Sequence of chain 3.E:
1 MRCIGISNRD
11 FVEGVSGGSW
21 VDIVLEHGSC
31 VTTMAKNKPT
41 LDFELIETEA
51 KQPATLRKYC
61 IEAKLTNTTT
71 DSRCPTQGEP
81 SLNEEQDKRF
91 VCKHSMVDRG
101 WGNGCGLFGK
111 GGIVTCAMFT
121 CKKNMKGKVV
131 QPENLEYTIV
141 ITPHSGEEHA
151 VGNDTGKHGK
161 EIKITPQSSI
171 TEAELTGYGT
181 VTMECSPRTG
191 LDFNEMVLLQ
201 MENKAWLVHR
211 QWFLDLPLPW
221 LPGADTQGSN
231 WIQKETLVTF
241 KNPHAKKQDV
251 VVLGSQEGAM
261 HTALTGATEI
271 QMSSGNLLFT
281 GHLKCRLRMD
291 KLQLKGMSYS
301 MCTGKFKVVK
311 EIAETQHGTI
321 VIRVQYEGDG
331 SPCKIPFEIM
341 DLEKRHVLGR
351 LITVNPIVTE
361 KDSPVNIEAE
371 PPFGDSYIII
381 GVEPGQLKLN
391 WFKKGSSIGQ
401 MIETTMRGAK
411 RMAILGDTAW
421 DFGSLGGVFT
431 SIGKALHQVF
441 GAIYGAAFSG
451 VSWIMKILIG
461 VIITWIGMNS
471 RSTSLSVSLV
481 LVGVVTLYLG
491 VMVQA

This small molecule binds to this protein.
Small molecule (SMILES): CC(=O)N[C@H]1[C@H](O[C@H]2[C@H](O)[C@@H](NC(C)=O)CO[C@@H]2CO)O[C@H](CO)[C@@H](O)[C@@H]1O

Binding-site contacts:
Ligand atom C8 contacts residue GLY102 of chain 3.C at 3.3 Å.
Ligand atom O6 contacts residue ASN153 of chain 3.E at 4.5 Å.
Ligand atom C7 contacts residue HIS149 of chain 3.E at 4.5 Å.
Ligand atom O6 contacts residue HIS158 of chain 3.E at 2.8 Å (h-bond).
Ligand atom C3 contacts residue HIS149 of chain 3.E at 4.5 Å.
Ligand atom O5 contacts residue HIS149 of chain 3.E at 3.5 Å (h-bond).
Ligand atom C3 contacts residue ASN153 of chain 3.E at 3.8 Å.
Ligand atom O5 contacts residue HIS158 of chain 3.E at 3.1 Å (h-bond).
Ligand atom C1 contacts residue HIS149 of chain 3.E at 3.6 Å.
Ligand atom C7 contacts residue ASN153 of chain 3.E at 3.3 Å.
Ligand atom C5 contacts residue ASN153 of chain 3.E at 3.6 Å.
Ligand atom O7 contacts residue HIS149 of chain 3.E at 3.6 Å.
Ligand atom O3 contacts residue HIS149 of chain 3.E at 4.2 Å.
Ligand atom C2 contacts residue HIS149 of chain 3.E at 3.7 Å.
Ligand atom C5 contacts residue HIS149 of chain 3.E at 4.4 Å.
Ligand atom C4 contacts residue ASN153 of chain 3.E at 4.2 Å.
Ligand atom C6 contacts residue HIS149 of chain 3.E at 4.2 Å.
Ligand atom N2 contacts residue ASN153 of chain 3.E at 2.9 Å (h-bond).
Ligand atom O6 contacts residue GLY156 of chain 3.E at 4.5 Å.
Ligand atom C1 contacts residue HIS158 of chain 3.E at 3.9 Å.
Ligand atom C1 contacts residue THR155 of chain 3.E at 4.0 Å.
Ligand atom C6 contacts residue HIS158 of chain 3.E at 4.0 Å.
Ligand atom O6 contacts residue HIS149 of chain 3.E at 3.0 Å (h-bond).
Ligand atom C8 contacts residue ASN153 of chain 3.E at 4.0 Å.
Ligand atom C2 contacts residue ASN153 of chain 3.E at 2.4 Å.
Ligand atom O5 contacts residue THR155 of chain 3.E at 4.3 Å.
Ligand atom C1 contacts residue ASN153 of chain 3.E at 1.4 Å.
Ligand atom O5 contacts residue ASN153 of chain 3.E at 2.3 Å (h-bond).
Ligand atom C5 contacts residue HIS158 of chain 3.E at 4.2 Å.
Ligand atom C4 contacts residue HIS149 of chain 3.E at 4.4 Å.
Ligand atom O7 contacts residue ASN153 of chain 3.E at 3.3 Å (h-bond).

Sequence of chain 3.C:
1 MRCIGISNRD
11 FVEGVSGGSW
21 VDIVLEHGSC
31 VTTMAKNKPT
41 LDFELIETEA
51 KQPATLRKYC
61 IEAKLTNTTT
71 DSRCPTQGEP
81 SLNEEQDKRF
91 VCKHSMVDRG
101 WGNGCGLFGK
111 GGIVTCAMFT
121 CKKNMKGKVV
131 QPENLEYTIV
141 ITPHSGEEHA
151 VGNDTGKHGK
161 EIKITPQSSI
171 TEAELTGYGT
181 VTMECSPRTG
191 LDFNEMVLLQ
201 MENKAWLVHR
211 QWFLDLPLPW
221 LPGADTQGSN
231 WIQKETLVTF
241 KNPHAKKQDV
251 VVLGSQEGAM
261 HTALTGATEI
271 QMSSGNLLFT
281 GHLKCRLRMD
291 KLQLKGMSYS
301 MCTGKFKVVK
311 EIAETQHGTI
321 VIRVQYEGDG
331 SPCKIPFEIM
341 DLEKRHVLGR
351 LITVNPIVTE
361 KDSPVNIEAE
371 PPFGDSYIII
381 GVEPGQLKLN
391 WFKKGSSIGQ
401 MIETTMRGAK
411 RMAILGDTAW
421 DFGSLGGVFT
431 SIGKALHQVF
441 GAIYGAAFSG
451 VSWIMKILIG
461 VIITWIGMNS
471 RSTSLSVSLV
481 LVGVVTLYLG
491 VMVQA